The small molecule below binds the protein below.
Small molecule (SMILES): N[C@@H](COP(=O)(O)O)C(=O)O

Sequence of chain 1.O:
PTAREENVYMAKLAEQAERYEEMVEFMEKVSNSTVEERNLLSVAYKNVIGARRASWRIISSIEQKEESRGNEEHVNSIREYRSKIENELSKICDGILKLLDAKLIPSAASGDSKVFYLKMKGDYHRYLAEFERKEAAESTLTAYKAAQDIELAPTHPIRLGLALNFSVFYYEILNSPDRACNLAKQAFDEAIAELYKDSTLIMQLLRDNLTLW

Binding-site contacts:
Ligand atom O contacts residue VAL187 of chain 1.O at 4.2 Å.
Ligand atom N contacts residue SER3 of chain 1.P at 3.6 Å.
Ligand atom OG contacts residue SER3 of chain 1.P at 4.1 Å.
Ligand atom C contacts residue SER3 of chain 1.P at 1.3 Å.
Ligand atom CA contacts residue SER3 of chain 1.P at 2.4 Å.
Ligand atom CB contacts residue SER3 of chain 1.P at 3.0 Å.
Ligand atom O contacts residue LEU183 of chain 1.O at 4.0 Å.
Ligand atom O contacts residue SER3 of chain 1.P at 2.3 Å (h-bond).
Ligand atom O1P contacts residue ASP135 of chain 1.O at 4.0 Å.